Sequence of chain 2.A:
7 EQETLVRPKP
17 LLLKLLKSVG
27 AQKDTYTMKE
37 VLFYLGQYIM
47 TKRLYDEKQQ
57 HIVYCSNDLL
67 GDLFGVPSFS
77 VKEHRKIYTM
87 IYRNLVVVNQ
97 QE

Binding-site contacts:
Ligand atom CB contacts residue MET46 of chain 2.A at 3.7 Å (hydrophobic).
Ligand atom CE2 contacts residue PHE39 of chain 2.A at 3.8 Å (hydrophobic).
Ligand atom NE1 contacts residue PHE39 of chain 2.A at 3.7 Å.
Ligand atom CE2 contacts residue GLY42 of chain 2.A at 3.8 Å.
Ligand atom CH2 contacts residue LYS35 of chain 2.A at 3.6 Å.
Ligand atom CD1 contacts residue LEU38 of chain 2.A at 3.5 Å (hydrophobic).
Ligand atom O contacts residue VAL77 of chain 2.A at 3.8 Å.
Ligand atom CZ3 contacts residue LEU38 of chain 2.A at 3.8 Å (hydrophobic).
Ligand atom CH2 contacts residue ILE45 of chain 2.A at 3.6 Å (hydrophobic).
Ligand atom CD1 contacts residue LEU38 of chain 2.A at 3.6 Å (hydrophobic).
Ligand atom CZ3 contacts residue ILE45 of chain 2.A at 3.4 Å (hydrophobic).
Ligand atom CZ contacts residue PHE39 of chain 2.A at 3.7 Å (hydrophobic).
Ligand atom CD1 contacts residue TYR51 of chain 2.A at 3.5 Å (hydrophobic).
Ligand atom CE1 contacts residue GLN56 of chain 2.A at 3.5 Å.
Ligand atom CZ2 contacts residue LYS35 of chain 2.A at 3.2 Å.
Ligand atom CE1 contacts residue PHE39 of chain 2.A at 3.6 Å (hydrophobic).
Ligand atom CLL contacts residue PHE70 of chain 2.A at 3.4 Å.
Ligand atom CD1 contacts residue GLY42 of chain 2.A at 3.5 Å.
Ligand atom CLL contacts residue ILE83 of chain 2.A at 3.6 Å.
Ligand atom CE2 contacts residue ILE45 of chain 2.A at 3.6 Å (hydrophobic).
Ligand atom NE1 contacts residue GLY42 of chain 2.A at 3.4 Å (h-bond).
Ligand atom CG contacts residue PHE39 of chain 2.A at 3.7 Å (hydrophobic).
Ligand atom CD1 contacts residue PHE39 of chain 2.A at 3.6 Å (hydrophobic).
Ligand atom NE1 contacts residue LYS35 of chain 2.A at 3.3 Å (salt-bridge).
Ligand atom CE1 contacts residue ILE45 of chain 2.A at 3.8 Å (hydrophobic).
Ligand atom NE1 contacts residue LEU38 of chain 2.A at 2.7 Å (h-bond).
Ligand atom CD1 contacts residue GLN56 of chain 2.A at 3.3 Å.
Ligand atom CD2 contacts residue PHE39 of chain 2.A at 3.8 Å (hydrophobic).
Ligand atom CE1 contacts residue GLN43 of chain 2.A at 3.4 Å.
Ligand atom CLL contacts residue PHE75 of chain 2.A at 3.7 Å.
Ligand atom CE3 contacts residue VAL77 of chain 2.A at 3.8 Å (hydrophobic).
Ligand atom CE2 contacts residue GLY42 of chain 2.A at 3.7 Å.
Ligand atom CD2 contacts residue HIS80 of chain 2.A at 3.7 Å.
Ligand atom CE1 contacts residue VAL77 of chain 2.A at 3.7 Å (hydrophobic).
Ligand atom CE2 contacts residue LYS35 of chain 2.A at 3.6 Å.
Ligand atom O contacts residue GLN56 of chain 2.A at 3.4 Å.
Ligand atom CG contacts residue GLY42 of chain 2.A at 3.8 Å.
Ligand atom CZ contacts residue ILE45 of chain 2.A at 3.4 Å (hydrophobic).
Ligand atom CE1 contacts residue TYR51 of chain 2.A at 3.7 Å (hydrophobic).
Ligand atom CE2 contacts residue LEU38 of chain 2.A at 3.8 Å (hydrophobic).

This protein binds this small molecule.
Small molecule (SMILES): CC(C)C[C@@H]1NC(=O)[C@H](Cc2c[nH]c3cc(Cl)ccc23)NC(=O)[C@H](CCC(=O)O)NC(=O)[C@H](Cc2ccccc2)NC(=O)[C@@H]2CCCN2C(=O)[C@H]2CCCN2C(=O)[C@H](Cc2ccccc2)NC(=O)[C@H](CCC(=O)O)NC(=O)[C@H](CC2=c3ccccc3=NC2)NC(=O)[C@H](CC(=O)O)NC1=O